This small molecule binds to this protein.
Small molecule (SMILES): O=S(=O)(O)c1cccc2cccc(Nc3ccccc3)c12

Sequence of chain 1.K:
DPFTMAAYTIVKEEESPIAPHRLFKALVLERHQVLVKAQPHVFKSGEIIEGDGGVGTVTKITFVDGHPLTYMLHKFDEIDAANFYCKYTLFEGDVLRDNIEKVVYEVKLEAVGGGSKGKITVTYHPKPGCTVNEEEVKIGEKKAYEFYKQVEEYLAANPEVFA

Sequence of chain 1.Y:
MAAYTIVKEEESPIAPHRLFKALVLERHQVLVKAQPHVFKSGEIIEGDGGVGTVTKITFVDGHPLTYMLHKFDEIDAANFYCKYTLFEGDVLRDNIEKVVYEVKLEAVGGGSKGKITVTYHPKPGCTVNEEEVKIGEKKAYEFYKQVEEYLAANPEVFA

Binding-site contacts:
Ligand atom C10 contacts residue GLY113 of chain 1.K at 4.0 Å.
Ligand atom C7 contacts residue HIS21 of chain 1.Y at 3.5 Å.
Ligand atom C1 contacts residue GLY114 of chain 1.K at 3.6 Å.
Ligand atom C5 contacts residue GLY114 of chain 1.K at 4.2 Å.
Ligand atom C3 contacts residue PHE24 of chain 1.Y at 4.2 Å (hydrophobic).
Ligand atom C2 contacts residue GLY113 of chain 1.K at 3.5 Å.
Ligand atom S contacts residue GLY114 of chain 1.K at 4.0 Å.
Ligand atom C9 contacts residue GLY114 of chain 1.K at 3.8 Å.
Ligand atom S contacts residue GLU50 of chain 1.I at 3.9 Å.
Ligand atom C16 contacts residue ALA82 of chain 1.Y at 4.2 Å (hydrophobic).
Ligand atom C1 contacts residue GLY113 of chain 1.K at 3.6 Å.
Ligand atom C7 contacts residue PHE162 of chain 1.Y at 4.1 Å (hydrophobic).
Ligand atom C2 contacts residue ALA81 of chain 1.Y at 3.3 Å (hydrophobic).
Ligand atom C3 contacts residue ALA81 of chain 1.Y at 3.4 Å (hydrophobic).
Ligand atom C15 contacts residue ALA81 of chain 1.Y at 4.1 Å (hydrophobic).
Ligand atom C13 contacts residue GLY56 of chain 1.I at 3.6 Å.
Ligand atom C16 contacts residue ALA81 of chain 1.Y at 3.6 Å (hydrophobic).
Ligand atom C6 contacts residue LYS25 of chain 1.Y at 4.0 Å.
Ligand atom C5 contacts residue HIS21 of chain 1.Y at 4.1 Å.
Ligand atom C10 contacts residue GLY114 of chain 1.K at 3.5 Å.
Ligand atom O1 contacts residue GLY114 of chain 1.K at 2.9 Å (h-bond).
Ligand atom C4 contacts residue HIS21 of chain 1.Y at 3.7 Å.
Ligand atom C14 contacts residue GLY56 of chain 1.I at 3.8 Å.
Ligand atom O1 contacts residue GLY113 of chain 1.K at 3.9 Å.
Ligand atom C11 contacts residue GLY113 of chain 1.K at 3.9 Å.
Ligand atom O3 contacts residue ASP52 of chain 1.I at 4.3 Å.
Ligand atom C3 contacts residue GLY113 of chain 1.K at 4.1 Å.
Ligand atom O3 contacts residue GLU50 of chain 1.I at 4.3 Å.
Ligand atom C8 contacts residue GLY114 of chain 1.K at 4.1 Å.
Ligand atom C15 contacts residue ALA82 of chain 1.Y at 4.1 Å (hydrophobic).
Ligand atom N contacts residue GLY113 of chain 1.K at 3.7 Å.
Ligand atom C12 contacts residue GLY51 of chain 1.I at 4.0 Å.
Ligand atom O3 contacts residue GLY51 of chain 1.I at 3.5 Å (h-bond).
Ligand atom C2 contacts residue GLY114 of chain 1.K at 4.2 Å.
Ligand atom C16 contacts residue GLY113 of chain 1.K at 3.9 Å.
Ligand atom C7 contacts residue LYS25 of chain 1.Y at 4.3 Å.
Ligand atom O1 contacts residue GLU50 of chain 1.I at 3.2 Å (salt-bridge).
Ligand atom N contacts residue GLY114 of chain 1.K at 3.8 Å.
Ligand atom O2 contacts residue GLU50 of chain 1.I at 3.5 Å.
Ligand atom C6 contacts residue HIS21 of chain 1.Y at 3.5 Å.

Sequence of chain 1.I:
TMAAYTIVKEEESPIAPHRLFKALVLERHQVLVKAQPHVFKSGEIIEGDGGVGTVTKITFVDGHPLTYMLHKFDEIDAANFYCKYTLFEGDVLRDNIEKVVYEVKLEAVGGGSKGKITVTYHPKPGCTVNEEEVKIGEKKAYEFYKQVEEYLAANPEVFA